Sequence of chain 1.KA:
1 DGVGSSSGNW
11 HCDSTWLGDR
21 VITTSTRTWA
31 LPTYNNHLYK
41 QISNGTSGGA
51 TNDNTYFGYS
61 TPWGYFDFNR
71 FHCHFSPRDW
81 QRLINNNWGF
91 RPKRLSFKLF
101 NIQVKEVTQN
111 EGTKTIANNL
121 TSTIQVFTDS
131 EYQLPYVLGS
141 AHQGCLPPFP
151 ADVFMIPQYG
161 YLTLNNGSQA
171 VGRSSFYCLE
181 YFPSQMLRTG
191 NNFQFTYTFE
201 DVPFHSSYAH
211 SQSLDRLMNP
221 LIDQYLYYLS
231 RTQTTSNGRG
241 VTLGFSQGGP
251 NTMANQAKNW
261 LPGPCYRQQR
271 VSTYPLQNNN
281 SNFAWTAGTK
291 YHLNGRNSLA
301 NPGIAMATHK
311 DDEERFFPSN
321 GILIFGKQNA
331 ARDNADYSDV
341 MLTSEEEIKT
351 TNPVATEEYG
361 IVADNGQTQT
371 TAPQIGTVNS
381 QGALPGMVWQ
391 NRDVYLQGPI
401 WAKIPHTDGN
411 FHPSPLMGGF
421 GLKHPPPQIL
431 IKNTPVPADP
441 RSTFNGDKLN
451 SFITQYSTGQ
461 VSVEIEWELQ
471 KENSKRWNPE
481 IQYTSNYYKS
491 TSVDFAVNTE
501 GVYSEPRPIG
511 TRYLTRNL

Binding-site contacts:
Ligand atom N7 contacts residue SER414 of chain 1.KA at 3.6 Å.
Ligand atom N1 contacts residue GLY421 of chain 1.KA at 3.1 Å (h-bond).
Ligand atom C1' contacts residue PRO413 of chain 1.KA at 3.9 Å (hydrophobic).
Ligand atom C4 contacts residue PRO203 of chain 1.KA at 4.2 Å (hydrophobic).
Ligand atom C6 contacts residue GLY421 of chain 1.KA at 3.6 Å.
Ligand atom N6 contacts residue GLY419 of chain 1.KA at 3.5 Å (h-bond).
Ligand atom N1 contacts residue PRO413 of chain 1.KA at 3.5 Å (h-bond).
Ligand atom C6 contacts residue PRO203 of chain 1.KA at 4.3 Å (hydrophobic).
Ligand atom C1' contacts residue HIS412 of chain 1.KA at 4.3 Å.
Ligand atom N9 contacts residue HIS412 of chain 1.KA at 4.3 Å.
Ligand atom C3' contacts residue HIS412 of chain 1.KA at 4.0 Å.
Ligand atom C5 contacts residue PRO413 of chain 1.KA at 4.0 Å (hydrophobic).
Ligand atom N6 contacts residue SER414 of chain 1.KA at 3.7 Å.
Ligand atom N7 contacts residue ASN391 of chain 1.KA at 3.9 Å.
Ligand atom C6 contacts residue VAL202 of chain 1.KA at 4.2 Å (hydrophobic).
Ligand atom N1 contacts residue VAL202 of chain 1.KA at 3.7 Å.
Ligand atom N6 contacts residue PRO415 of chain 1.KA at 4.2 Å.
Ligand atom N1 contacts residue PHE420 of chain 1.KA at 4.2 Å.
Ligand atom N3 contacts residue PRO413 of chain 1.KA at 3.8 Å.
Ligand atom C2 contacts residue PRO413 of chain 1.KA at 3.5 Å (hydrophobic).
Ligand atom N7 contacts residue PRO203 of chain 1.KA at 4.0 Å.
Ligand atom N9 contacts residue PRO413 of chain 1.KA at 4.3 Å.
Ligand atom C6 contacts residue PRO413 of chain 1.KA at 3.8 Å (hydrophobic).
Ligand atom C5 contacts residue PRO203 of chain 1.KA at 3.9 Å (hydrophobic).
Ligand atom N6 contacts residue GLY421 of chain 1.KA at 3.3 Å (h-bond).
Ligand atom C2 contacts residue ILE404 of chain 1.KA at 4.4 Å (hydrophobic).
Ligand atom C4 contacts residue PRO413 of chain 1.KA at 4.0 Å (hydrophobic).
Ligand atom C6 contacts residue SER414 of chain 1.KA at 4.0 Å.
Ligand atom C2 contacts residue GLY421 of chain 1.KA at 3.4 Å.
Ligand atom C8 contacts residue HIS412 of chain 1.KA at 3.4 Å.
Ligand atom C8 contacts residue SER414 of chain 1.KA at 4.3 Å.
Ligand atom C2' contacts residue HIS412 of chain 1.KA at 3.1 Å.
Ligand atom C2' contacts residue PRO413 of chain 1.KA at 3.8 Å (hydrophobic).
Ligand atom N7 contacts residue HIS412 of chain 1.KA at 4.1 Å.
Ligand atom N9 contacts residue PRO203 of chain 1.KA at 4.4 Å.
Ligand atom N6 contacts residue PHE420 of chain 1.KA at 3.7 Å.
Ligand atom O3' contacts residue PRO413 of chain 1.KA at 4.2 Å.
Ligand atom C5 contacts residue SER414 of chain 1.KA at 3.9 Å.
Ligand atom C8 contacts residue PRO203 of chain 1.KA at 4.2 Å (hydrophobic).
Ligand atom C2 contacts residue VAL202 of chain 1.KA at 4.2 Å (hydrophobic).

This protein binds this small molecule.
Small molecule (SMILES): Nc1ncnc2c1ncn2[C@H]1C[C@H](O)[C@@H](COP(=O)(O)O)O1